The small molecule below binds the protein below.
Small molecule (SMILES): NS(=O)(=O)c1cccc(NC(=O)NCCNCc2ccccc2)c1

Sequence of chain 1.A:
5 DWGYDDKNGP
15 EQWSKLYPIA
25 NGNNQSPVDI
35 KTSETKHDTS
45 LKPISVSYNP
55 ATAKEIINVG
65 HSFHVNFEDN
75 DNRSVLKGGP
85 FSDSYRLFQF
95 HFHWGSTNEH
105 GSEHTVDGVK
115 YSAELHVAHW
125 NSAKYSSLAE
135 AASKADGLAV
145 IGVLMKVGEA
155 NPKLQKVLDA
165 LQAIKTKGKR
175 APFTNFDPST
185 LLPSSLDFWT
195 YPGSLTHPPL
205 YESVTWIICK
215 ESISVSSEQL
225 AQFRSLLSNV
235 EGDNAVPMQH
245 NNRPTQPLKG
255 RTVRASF

Binding-site contacts:
Ligand atom C23 contacts residue LEU199 of chain 1.A at 3.6 Å (hydrophobic).
Ligand atom N01 contacts residue HIS97 of chain 1.A at 3.2 Å (h-bond).
Ligand atom N01 contacts residue HIS120 of chain 1.A at 3.3 Å (h-bond).
Ligand atom N11 contacts residue HIS201 of chain 1.A at 3.1 Å.
Ligand atom O13 contacts residue GLN93 of chain 1.A at 3.5 Å (h-bond).
Ligand atom N14 contacts residue HIS201 of chain 1.A at 3.7 Å.
Ligand atom O03 contacts residue SER198 of chain 1.A at 3.9 Å.
Ligand atom O03 contacts residue TRP210 of chain 1.A at 3.6 Å.
Ligand atom O04 contacts residue ZN1 of chain 1.C at 3.0 Å.
Ligand atom C06 contacts residue LEU199 of chain 1.A at 3.9 Å (hydrophobic).
Ligand atom C15 contacts residue HIS68 of chain 1.A at 3.5 Å.
Ligand atom C22 contacts residue ALA136 of chain 1.A at 3.5 Å (hydrophobic).
Ligand atom C23 contacts residue ALA136 of chain 1.A at 3.7 Å (hydrophobic).
Ligand atom C12 contacts residue HIS68 of chain 1.A at 3.7 Å.
Ligand atom N01 contacts residue THR200 of chain 1.A at 2.9 Å (h-bond).
Ligand atom C10 contacts residue LEU199 of chain 1.A at 3.6 Å (hydrophobic).
Ligand atom O04 contacts residue TRP210 of chain 1.A at 3.2 Å.
Ligand atom C09 contacts residue ALA122 of chain 1.A at 3.8 Å (hydrophobic).
Ligand atom C09 contacts residue PHE92 of chain 1.A at 3.7 Å (hydrophobic).
Ligand atom N14 contacts residue HIS68 of chain 1.A at 3.5 Å.
Ligand atom C12 contacts residue HIS201 of chain 1.A at 3.9 Å.
Ligand atom C09 contacts residue LEU199 of chain 1.A at 3.9 Å (hydrophobic).
Ligand atom S02 contacts residue ZN1 of chain 1.C at 3.0 Å.
Ligand atom O03 contacts residue THR200 of chain 1.A at 2.8 Å (h-bond).
Ligand atom C06 contacts residue HIS201 of chain 1.A at 3.6 Å.
Ligand atom C07 contacts residue HIS201 of chain 1.A at 3.9 Å.
Ligand atom O13 contacts residue HIS68 of chain 1.A at 3.7 Å.
Ligand atom S02 contacts residue HIS120 of chain 1.A at 4.0 Å.
Ligand atom C05 contacts residue HIS95 of chain 1.A at 3.6 Å.
Ligand atom O04 contacts residue HIS95 of chain 1.A at 4.0 Å.
Ligand atom O04 contacts residue VAL144 of chain 1.A at 3.5 Å.
Ligand atom C06 contacts residue HIS95 of chain 1.A at 3.8 Å.
Ligand atom N01 contacts residue HIS95 of chain 1.A at 3.4 Å (h-bond).
Ligand atom N01 contacts residue ZN1 of chain 1.C at 1.9 Å.
Ligand atom C10 contacts residue ALA122 of chain 1.A at 4.0 Å (hydrophobic).
Ligand atom C22 contacts residue LEU199 of chain 1.A at 3.8 Å (hydrophobic).
Ligand atom O04 contacts residue HIS120 of chain 1.A at 3.1 Å (h-bond).
Ligand atom C05 contacts residue LEU199 of chain 1.A at 3.7 Å (hydrophobic).
Ligand atom O03 contacts residue LEU199 of chain 1.A at 3.1 Å.
Ligand atom C10 contacts residue HIS95 of chain 1.A at 4.0 Å.